The small molecule below binds the protein below.
Small molecule (SMILES): CC(=O)N[C@H]1[C@H](O[C@H]2[C@H](O)[C@@H](NC(C)=O)CO[C@@H]2CO)O[C@H](CO)[C@@H](O)[C@@H]1O

Binding-site contacts:
Ligand atom C1 contacts residue ASN801 of chain 1.C at 1.4 Å.
Ligand atom C6 contacts residue GLN804 of chain 1.C at 3.6 Å.
Ligand atom O5 contacts residue SER803 of chain 1.C at 3.4 Å (h-bond).
Ligand atom O7 contacts residue ASN801 of chain 1.C at 2.5 Å (h-bond).
Ligand atom C6 contacts residue SER803 of chain 1.C at 4.3 Å.
Ligand atom N2 contacts residue ASN801 of chain 1.C at 2.9 Å (h-bond).
Ligand atom C1 contacts residue SER803 of chain 1.C at 3.3 Å.
Ligand atom C7 contacts residue ASN801 of chain 1.C at 2.9 Å.
Ligand atom C4 contacts residue ASN801 of chain 1.C at 4.2 Å.
Ligand atom C5 contacts residue ASN801 of chain 1.C at 3.6 Å.
Ligand atom O5 contacts residue ASN801 of chain 1.C at 2.3 Å (h-bond).
Ligand atom C3 contacts residue ASN801 of chain 1.C at 3.8 Å.
Ligand atom C8 contacts residue ASN801 of chain 1.C at 4.2 Å.
Ligand atom C2 contacts residue SER803 of chain 1.C at 4.5 Å.
Ligand atom O6 contacts residue SER803 of chain 1.C at 4.4 Å.
Ligand atom C2 contacts residue ASN801 of chain 1.C at 2.4 Å.
Ligand atom C5 contacts residue SER803 of chain 1.C at 3.6 Å.
Ligand atom O6 contacts residue GLN804 of chain 1.C at 2.9 Å (h-bond).
Ligand atom O6 contacts residue ASN801 of chain 1.C at 4.4 Å.

Sequence of chain 1.C:
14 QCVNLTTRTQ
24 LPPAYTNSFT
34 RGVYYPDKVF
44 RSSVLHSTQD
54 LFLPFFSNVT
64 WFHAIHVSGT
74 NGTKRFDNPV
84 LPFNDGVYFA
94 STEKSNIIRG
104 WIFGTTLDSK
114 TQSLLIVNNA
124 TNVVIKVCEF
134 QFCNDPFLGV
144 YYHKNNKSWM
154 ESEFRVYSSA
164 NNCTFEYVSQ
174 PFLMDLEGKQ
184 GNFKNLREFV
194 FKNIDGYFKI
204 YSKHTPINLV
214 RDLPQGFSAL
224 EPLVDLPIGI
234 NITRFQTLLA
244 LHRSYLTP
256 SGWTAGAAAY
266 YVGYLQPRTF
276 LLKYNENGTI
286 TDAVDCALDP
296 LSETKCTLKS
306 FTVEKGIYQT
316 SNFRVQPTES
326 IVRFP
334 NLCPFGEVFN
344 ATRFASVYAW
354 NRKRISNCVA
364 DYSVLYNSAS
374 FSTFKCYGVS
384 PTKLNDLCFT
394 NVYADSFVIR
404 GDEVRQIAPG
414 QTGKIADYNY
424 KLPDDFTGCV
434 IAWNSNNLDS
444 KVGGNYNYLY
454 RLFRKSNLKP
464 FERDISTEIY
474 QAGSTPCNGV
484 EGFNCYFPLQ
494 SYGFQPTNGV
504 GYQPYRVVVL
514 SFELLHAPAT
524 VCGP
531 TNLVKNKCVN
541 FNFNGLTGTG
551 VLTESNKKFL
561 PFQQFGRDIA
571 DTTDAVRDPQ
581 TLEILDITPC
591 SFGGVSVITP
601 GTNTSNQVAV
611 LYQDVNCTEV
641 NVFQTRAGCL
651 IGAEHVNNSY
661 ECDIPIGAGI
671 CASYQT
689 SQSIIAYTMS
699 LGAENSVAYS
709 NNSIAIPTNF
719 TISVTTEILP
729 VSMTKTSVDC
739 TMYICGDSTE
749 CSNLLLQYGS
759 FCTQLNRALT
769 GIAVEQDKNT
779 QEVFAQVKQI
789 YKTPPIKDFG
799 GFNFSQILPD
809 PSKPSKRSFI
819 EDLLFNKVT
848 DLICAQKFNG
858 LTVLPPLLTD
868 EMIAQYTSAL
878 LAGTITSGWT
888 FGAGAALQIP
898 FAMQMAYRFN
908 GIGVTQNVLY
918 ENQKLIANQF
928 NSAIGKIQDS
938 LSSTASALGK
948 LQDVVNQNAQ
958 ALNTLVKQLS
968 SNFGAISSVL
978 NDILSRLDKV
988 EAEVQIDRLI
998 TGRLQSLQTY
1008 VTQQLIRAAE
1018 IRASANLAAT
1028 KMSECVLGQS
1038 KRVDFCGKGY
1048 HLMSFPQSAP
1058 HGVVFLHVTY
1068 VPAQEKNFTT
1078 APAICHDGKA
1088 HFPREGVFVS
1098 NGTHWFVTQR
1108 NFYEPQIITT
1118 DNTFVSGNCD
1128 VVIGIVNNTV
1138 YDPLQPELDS